Sequence of chain 1.E:
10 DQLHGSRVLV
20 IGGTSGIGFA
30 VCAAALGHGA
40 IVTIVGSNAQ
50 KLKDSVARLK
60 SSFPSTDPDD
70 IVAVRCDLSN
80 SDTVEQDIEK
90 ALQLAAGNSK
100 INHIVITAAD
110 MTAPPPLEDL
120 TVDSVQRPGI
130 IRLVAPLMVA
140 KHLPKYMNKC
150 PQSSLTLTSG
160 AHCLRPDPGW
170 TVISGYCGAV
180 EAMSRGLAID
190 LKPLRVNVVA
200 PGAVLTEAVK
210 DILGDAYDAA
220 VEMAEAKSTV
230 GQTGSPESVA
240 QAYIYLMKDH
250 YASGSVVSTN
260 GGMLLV

This small molecule binds to this protein.
Small molecule (SMILES): CC1(C)c2[nH]c3ccccc3c2C[C@@]23CN4CCC[C@]4(C[C@@H]12)C(=O)N3

Binding-site contacts:
Ligand atom O contacts residue MET110 of chain 1.E at 3.1 Å (h-bond).
Ligand atom C6 contacts residue VAL208 of chain 1.E at 3.6 Å (hydrophobic).
Ligand atom C16 contacts residue TRP169 of chain 1.E at 3.4 Å (hydrophobic).
Ligand atom C18 contacts residue HIS161 of chain 1.E at 3.2 Å.
Ligand atom C17 contacts residue ASP166 of chain 1.E at 3.9 Å.
Ligand atom C4 contacts residue NAP1 of chain 1.O at 4.0 Å.
Ligand atom C13 contacts residue LEU212 of chain 1.E at 4.3 Å (hydrophobic).
Ligand atom C20 contacts residue ILE172 of chain 1.E at 3.9 Å (hydrophobic).
Ligand atom C10 contacts residue ALA219 of chain 1.E at 3.4 Å (hydrophobic).
Ligand atom C15 contacts residue ASP166 of chain 1.E at 3.0 Å.
Ligand atom C15 contacts residue TRP169 of chain 1.E at 3.9 Å (hydrophobic).
Ligand atom N contacts residue MET110 of chain 1.E at 3.6 Å.
Ligand atom C5 contacts residue NAP1 of chain 1.O at 3.4 Å.
Ligand atom C11 contacts residue ALA219 of chain 1.E at 3.7 Å (hydrophobic).
Ligand atom C14 contacts residue TRP169 of chain 1.E at 4.3 Å (hydrophobic).
Ligand atom C14 contacts residue ASP166 of chain 1.E at 4.2 Å.
Ligand atom C contacts residue NAP1 of chain 1.O at 4.1 Å.
Ligand atom C19 contacts residue ILE172 of chain 1.E at 4.2 Å (hydrophobic).
Ligand atom N1 contacts residue LEU212 of chain 1.E at 3.6 Å.
Ligand atom C10 contacts residue ALA223 of chain 1.E at 3.4 Å (hydrophobic).
Ligand atom C7 contacts residue VAL208 of chain 1.E at 3.9 Å (hydrophobic).
Ligand atom C19 contacts residue HIS161 of chain 1.E at 3.2 Å.
Ligand atom O contacts residue NAP1 of chain 1.O at 3.2 Å (h-bond).
Ligand atom C contacts residue MET110 of chain 1.E at 3.7 Å (hydrophobic).
Ligand atom C2 contacts residue TRP169 of chain 1.E at 3.7 Å (hydrophobic).
Ligand atom C17 contacts residue NAP1 of chain 1.O at 3.8 Å.
Ligand atom C20 contacts residue TRP169 of chain 1.E at 3.8 Å (hydrophobic).
Ligand atom C13 contacts residue ASP166 of chain 1.E at 4.3 Å.
Ligand atom C8 contacts residue ALA202 of chain 1.E at 3.7 Å (hydrophobic).
Ligand atom C16 contacts residue ILE211 of chain 1.E at 3.8 Å (hydrophobic).
Ligand atom N2 contacts residue ASP166 of chain 1.E at 3.8 Å.
Ligand atom C18 contacts residue NAP1 of chain 1.O at 3.8 Å.
Ligand atom C5 contacts residue VAL208 of chain 1.E at 3.5 Å (hydrophobic).
Ligand atom C10 contacts residue VAL220 of chain 1.E at 4.2 Å (hydrophobic).
Ligand atom C9 contacts residue ALA202 of chain 1.E at 3.7 Å (hydrophobic).
Ligand atom C12 contacts residue LEU212 of chain 1.E at 3.8 Å (hydrophobic).
Ligand atom C9 contacts residue ALA223 of chain 1.E at 3.7 Å (hydrophobic).
Ligand atom N contacts residue NAP1 of chain 1.O at 3.6 Å.
Ligand atom C11 contacts residue LEU212 of chain 1.E at 4.0 Å (hydrophobic).
Ligand atom C8 contacts residue VAL208 of chain 1.E at 4.1 Å (hydrophobic).